Binding-site contacts:
Ligand atom O5 contacts residue BMA3 of chain 1.O at 4.1 Å.
Ligand atom C5 contacts residue BMA3 of chain 1.O at 3.8 Å.
Ligand atom O6 contacts residue LYS127 of chain 1.F at 4.4 Å.
Ligand atom O4 contacts residue GLU128 of chain 1.F at 4.3 Å.
Ligand atom O4 contacts residue BMA3 of chain 1.O at 4.3 Å.
Ligand atom C6 contacts residue PHE34 of chain 1.G at 3.8 Å (hydrophobic).
Ligand atom O6 contacts residue PHE34 of chain 1.G at 4.3 Å.
Ligand atom O6 contacts residue GLU128 of chain 1.F at 4.3 Å.
Ligand atom O6 contacts residue NAG2 of chain 1.O at 3.2 Å (h-bond).
Ligand atom C4 contacts residue BMA3 of chain 1.O at 4.1 Å.
Ligand atom C3 contacts residue BMA3 of chain 1.O at 3.3 Å.
Ligand atom C2 contacts residue BMA3 of chain 1.O at 3.7 Å.
Ligand atom O3 contacts residue BMA3 of chain 1.O at 4.3 Å.
Ligand atom O4 contacts residue LYS127 of chain 1.F at 3.8 Å.
Ligand atom C1 contacts residue BMA3 of chain 1.O at 3.5 Å.
Ligand atom O6 contacts residue BMA3 of chain 1.O at 4.1 Å.

This small molecule binds to this protein.
Small molecule (SMILES): OC[C@H]1O[C@H](O)[C@@H](O)[C@@H](O)[C@@H]1O

Sequence of chain 1.F:
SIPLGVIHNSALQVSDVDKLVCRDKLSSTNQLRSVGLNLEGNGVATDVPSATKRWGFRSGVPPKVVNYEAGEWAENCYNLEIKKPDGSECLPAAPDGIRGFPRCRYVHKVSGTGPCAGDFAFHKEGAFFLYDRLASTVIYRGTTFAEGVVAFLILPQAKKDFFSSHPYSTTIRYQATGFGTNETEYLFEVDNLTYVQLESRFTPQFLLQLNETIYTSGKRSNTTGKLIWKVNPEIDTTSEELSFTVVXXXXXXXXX

Sequence of chain 1.G:
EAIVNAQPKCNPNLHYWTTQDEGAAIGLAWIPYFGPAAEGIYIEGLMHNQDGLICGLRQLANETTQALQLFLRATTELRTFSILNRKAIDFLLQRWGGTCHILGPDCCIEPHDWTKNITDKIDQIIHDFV